Binding-site contacts:
Ligand atom C18 contacts residue CYS181 of chain 1.A at 3.8 Å (hydrophobic).
Ligand atom C21 contacts residue ARG136 of chain 1.A at 3.3 Å.
Ligand atom C7 contacts residue TRP156 of chain 1.A at 3.3 Å (hydrophobic).
Ligand atom S5 contacts residue TRP156 of chain 1.A at 3.4 Å.
Ligand atom C14 contacts residue PHE83 of chain 1.A at 3.6 Å (hydrophobic).
Ligand atom F22 contacts residue ALA78 of chain 1.A at 3.3 Å.
Ligand atom O9 contacts residue TRP156 of chain 1.A at 3.4 Å (h-bond).
Ligand atom N8 contacts residue ARG136 of chain 1.A at 3.0 Å (salt-bridge).
Ligand atom C20 contacts residue ARG136 of chain 1.A at 3.6 Å.
Ligand atom C16 contacts residue CYS126 of chain 1.A at 3.6 Å (hydrophobic).
Ligand atom F17 contacts residue CYS126 of chain 1.A at 3.8 Å.
Ligand atom C23 contacts residue CYS126 of chain 1.A at 3.8 Å (hydrophobic).
Ligand atom C21 contacts residue PHE83 of chain 1.A at 3.7 Å (hydrophobic).
Ligand atom C18 contacts residue CYS126 of chain 1.A at 3.5 Å (hydrophobic).
Ligand atom N8 contacts residue TRP156 of chain 1.A at 3.5 Å.
Ligand atom F22 contacts residue ARG136 of chain 1.A at 3.1 Å.
Ligand atom C15 contacts residue PHE83 of chain 1.A at 3.6 Å (hydrophobic).
Ligand atom C20 contacts residue HIS77 of chain 1.A at 3.3 Å.
Ligand atom C12 contacts residue THR134 of chain 1.A at 3.5 Å.
Ligand atom O24 contacts residue ARG136 of chain 1.A at 2.7 Å (salt-bridge).
Ligand atom F22 contacts residue PHE83 of chain 1.A at 3.8 Å.
Ligand atom C2 contacts residue TRP156 of chain 1.A at 3.5 Å (hydrophobic).
Ligand atom C11 contacts residue THR134 of chain 1.A at 3.1 Å.
Ligand atom C4 contacts residue GLN71 of chain 1.A at 3.6 Å.
Ligand atom F17 contacts residue TYR177 of chain 1.A at 3.4 Å.
Ligand atom C12 contacts residue TRP101 of chain 1.A at 3.6 Å (hydrophobic).
Ligand atom C23 contacts residue ARG136 of chain 1.A at 3.6 Å.
Ligand atom O24 contacts residue ALA89 of chain 1.A at 3.8 Å.
Ligand atom C20 contacts residue VAL81 of chain 1.A at 3.8 Å (hydrophobic).
Ligand atom C19 contacts residue PHE180 of chain 1.A at 3.7 Å (hydrophobic).
Ligand atom C4 contacts residue GLY87 of chain 1.A at 3.6 Å.
Ligand atom C1 contacts residue ARG136 of chain 1.A at 3.6 Å.
Ligand atom S5 contacts residue GLY87 of chain 1.A at 3.2 Å (h-bond).
Ligand atom C6 contacts residue TRP156 of chain 1.A at 3.2 Å (hydrophobic).
Ligand atom C23 contacts residue ALA89 of chain 1.A at 3.9 Å (hydrophobic).
Ligand atom C15 contacts residue CYS126 of chain 1.A at 3.7 Å (hydrophobic).
Ligand atom C3 contacts residue GLN71 of chain 1.A at 3.4 Å.
Ligand atom C25 contacts residue TRP156 of chain 1.A at 3.6 Å (hydrophobic).
Ligand atom C19 contacts residue HIS77 of chain 1.A at 3.5 Å.
Ligand atom O9 contacts residue ARG136 of chain 1.A at 3.3 Å (salt-bridge).

The protein below binds the small molecule below.
Small molecule (SMILES): Cc1ccsc1C1=NO[C@@]2(CCN(Cc3c(F)cccc3F)C2=O)C1

Sequence of chain 1.A:
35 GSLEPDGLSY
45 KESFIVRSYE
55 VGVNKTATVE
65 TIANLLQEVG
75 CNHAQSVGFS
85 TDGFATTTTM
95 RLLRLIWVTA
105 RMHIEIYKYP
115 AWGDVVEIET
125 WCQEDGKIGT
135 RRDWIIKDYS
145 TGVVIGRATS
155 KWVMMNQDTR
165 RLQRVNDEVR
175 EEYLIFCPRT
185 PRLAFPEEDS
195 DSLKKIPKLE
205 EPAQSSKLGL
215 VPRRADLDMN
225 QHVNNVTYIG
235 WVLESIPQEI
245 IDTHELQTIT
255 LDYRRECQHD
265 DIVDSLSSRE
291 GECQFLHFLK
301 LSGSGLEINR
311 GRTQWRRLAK